This small molecule binds to this protein.
Small molecule (SMILES): O=c1[nH]cnc2c1ncn2CCN(CCO/C=C/P(=O)(O)O)CCP(=O)(O)O

Sequence of chain 2.A:
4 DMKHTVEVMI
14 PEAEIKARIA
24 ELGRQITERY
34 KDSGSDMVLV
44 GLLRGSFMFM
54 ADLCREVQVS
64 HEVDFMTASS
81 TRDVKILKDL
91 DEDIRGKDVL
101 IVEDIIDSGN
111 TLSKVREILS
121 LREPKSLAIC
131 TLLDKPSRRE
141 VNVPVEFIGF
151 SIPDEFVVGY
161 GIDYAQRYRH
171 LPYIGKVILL

Binding-site contacts:
Ligand atom OAF contacts residue THR111 of chain 2.A at 3.1 Å (h-bond).
Ligand atom OAC contacts residue SER108 of chain 2.A at 2.4 Å (h-bond).
Ligand atom N7 contacts residue ASP107 of chain 2.A at 3.5 Å (salt-bridge).
Ligand atom C5 contacts residue LYS135 of chain 2.A at 3.8 Å.
Ligand atom C6 contacts residue LYS135 of chain 2.A at 3.5 Å.
Ligand atom OAU contacts residue GLU103 of chain 2.A at 3.9 Å.
Ligand atom OAU contacts residue MG1 of chain 2.D at 2.2 Å.
Ligand atom OAC contacts residue GLY109 of chain 2.A at 2.8 Å (h-bond).
Ligand atom O6 contacts residue GLU155 of chain 2.A at 3.0 Å (salt-bridge).
Ligand atom O6 contacts residue LYS135 of chain 2.A at 2.4 Å (salt-bridge).
Ligand atom PBB contacts residue GLY109 of chain 2.A at 3.9 Å.
Ligand atom N7 contacts residue ILE105 of chain 2.A at 3.7 Å.
Ligand atom N1 contacts residue PHE156 of chain 2.A at 3.7 Å.
Ligand atom OAD contacts residue ARG47 of chain 2.A at 3.2 Å (salt-bridge).
Ligand atom PBB contacts residue ASP107 of chain 2.A at 4.0 Å.
Ligand atom OAF contacts residue SER108 of chain 2.A at 2.9 Å (h-bond).
Ligand atom PBB contacts residue THR111 of chain 2.A at 3.5 Å.
Ligand atom PBB contacts residue SER108 of chain 2.A at 3.4 Å.
Ligand atom OAC contacts residue ASP107 of chain 2.A at 3.1 Å.
Ligand atom OAU contacts residue ASP104 of chain 2.A at 4.0 Å.
Ligand atom OAB contacts residue ARG169 of chain 2.A at 2.9 Å (salt-bridge).
Ligand atom C5 contacts residue ILE105 of chain 2.A at 4.0 Å (hydrophobic).
Ligand atom C2 contacts residue ASP163 of chain 2.A at 4.0 Å.
Ligand atom C2 contacts residue VAL157 of chain 2.A at 3.6 Å (hydrophobic).
Ligand atom CAJ contacts residue MG1 of chain 2.D at 3.1 Å.
Ligand atom OAB contacts residue ASP163 of chain 2.A at 3.7 Å.
Ligand atom OAD contacts residue LEU46 of chain 2.A at 3.7 Å.
Ligand atom N1 contacts residue VAL157 of chain 2.A at 3.0 Å (h-bond).
Ligand atom CAL contacts residue MG1 of chain 2.D at 3.7 Å.
Ligand atom O6 contacts residue PHE156 of chain 2.A at 3.9 Å.
Ligand atom OAF contacts residue ASN110 of chain 2.A at 3.5 Å (h-bond).
Ligand atom CAK contacts residue MG1 of chain 2.D at 3.2 Å.
Ligand atom C8 contacts residue ASP107 of chain 2.A at 3.0 Å.
Ligand atom N7 contacts residue LYS135 of chain 2.A at 3.5 Å (salt-bridge).
Ligand atom CAP contacts residue MG1 of chain 2.D at 3.8 Å.
Ligand atom OAG contacts residue THR111 of chain 2.A at 2.8 Å (h-bond).
Ligand atom C2 contacts residue ILE162 of chain 2.A at 3.5 Å (hydrophobic).
Ligand atom O6 contacts residue VAL157 of chain 2.A at 3.6 Å (h-bond).
Ligand atom CAQ contacts residue ASP107 of chain 2.A at 3.8 Å.
Ligand atom CAP contacts residue GLY48 of chain 2.A at 3.5 Å.